Sequence of chain 1.C:
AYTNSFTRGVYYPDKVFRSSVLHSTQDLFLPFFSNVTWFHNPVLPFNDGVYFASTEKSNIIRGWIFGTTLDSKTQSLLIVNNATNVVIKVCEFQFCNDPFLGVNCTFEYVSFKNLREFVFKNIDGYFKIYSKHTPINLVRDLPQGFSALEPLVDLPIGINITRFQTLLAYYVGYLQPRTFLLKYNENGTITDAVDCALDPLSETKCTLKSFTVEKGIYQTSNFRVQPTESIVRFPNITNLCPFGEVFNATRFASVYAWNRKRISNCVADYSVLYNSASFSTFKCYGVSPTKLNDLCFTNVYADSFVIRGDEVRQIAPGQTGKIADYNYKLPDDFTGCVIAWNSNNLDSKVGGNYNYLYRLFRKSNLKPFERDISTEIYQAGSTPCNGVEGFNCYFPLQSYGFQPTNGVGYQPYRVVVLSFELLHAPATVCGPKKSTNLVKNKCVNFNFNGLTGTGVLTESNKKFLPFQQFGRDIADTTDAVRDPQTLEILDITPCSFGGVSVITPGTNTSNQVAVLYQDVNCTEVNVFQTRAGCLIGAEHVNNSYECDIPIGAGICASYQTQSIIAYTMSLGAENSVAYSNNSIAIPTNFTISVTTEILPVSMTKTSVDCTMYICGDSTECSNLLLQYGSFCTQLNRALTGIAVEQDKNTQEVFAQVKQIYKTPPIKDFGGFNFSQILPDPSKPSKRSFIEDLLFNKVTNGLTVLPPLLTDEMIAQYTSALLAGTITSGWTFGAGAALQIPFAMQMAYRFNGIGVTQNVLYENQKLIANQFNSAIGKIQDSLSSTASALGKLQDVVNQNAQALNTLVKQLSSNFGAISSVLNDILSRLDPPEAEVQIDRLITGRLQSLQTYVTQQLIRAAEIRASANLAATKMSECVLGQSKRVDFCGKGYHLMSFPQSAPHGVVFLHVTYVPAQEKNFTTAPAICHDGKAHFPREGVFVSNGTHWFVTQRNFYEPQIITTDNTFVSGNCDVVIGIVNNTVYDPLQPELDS

Sequence of chain 1.B:
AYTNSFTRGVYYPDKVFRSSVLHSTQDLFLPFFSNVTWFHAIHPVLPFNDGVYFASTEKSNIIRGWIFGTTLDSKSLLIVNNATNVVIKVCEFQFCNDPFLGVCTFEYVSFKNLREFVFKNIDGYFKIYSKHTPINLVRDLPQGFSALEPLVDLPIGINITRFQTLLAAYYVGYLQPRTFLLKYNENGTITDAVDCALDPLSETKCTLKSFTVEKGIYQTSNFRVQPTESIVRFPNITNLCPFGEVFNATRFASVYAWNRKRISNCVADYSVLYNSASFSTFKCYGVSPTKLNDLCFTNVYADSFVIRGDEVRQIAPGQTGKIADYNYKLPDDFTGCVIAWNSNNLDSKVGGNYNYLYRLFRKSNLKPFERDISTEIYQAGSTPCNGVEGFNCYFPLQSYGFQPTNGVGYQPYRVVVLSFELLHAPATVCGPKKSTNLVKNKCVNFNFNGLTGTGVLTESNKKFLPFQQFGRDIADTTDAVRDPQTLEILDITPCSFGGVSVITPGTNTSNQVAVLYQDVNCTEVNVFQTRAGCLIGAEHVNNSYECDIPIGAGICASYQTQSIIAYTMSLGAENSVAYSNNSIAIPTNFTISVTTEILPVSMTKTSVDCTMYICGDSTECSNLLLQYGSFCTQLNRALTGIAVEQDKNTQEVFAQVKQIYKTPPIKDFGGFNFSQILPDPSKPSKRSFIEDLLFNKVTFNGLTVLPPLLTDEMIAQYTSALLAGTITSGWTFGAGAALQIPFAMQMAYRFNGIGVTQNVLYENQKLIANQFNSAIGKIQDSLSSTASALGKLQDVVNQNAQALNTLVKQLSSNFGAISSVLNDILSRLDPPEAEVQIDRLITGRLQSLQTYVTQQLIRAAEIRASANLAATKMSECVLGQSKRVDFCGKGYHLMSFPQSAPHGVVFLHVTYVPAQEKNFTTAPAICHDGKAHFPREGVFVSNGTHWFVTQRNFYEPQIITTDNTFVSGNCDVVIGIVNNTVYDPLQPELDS

Binding-site contacts:
Ligand atom O5 contacts residue ASN709 of chain 1.C at 2.4 Å (h-bond).
Ligand atom C8 contacts residue GLY1131 of chain 1.C at 3.9 Å.
Ligand atom C3 contacts residue ASN709 of chain 1.C at 3.8 Å.
Ligand atom C5 contacts residue ASN709 of chain 1.C at 3.6 Å.
Ligand atom O7 contacts residue GLY1131 of chain 1.C at 4.2 Å.
Ligand atom O5 contacts residue ASP796 of chain 1.B at 4.4 Å.
Ligand atom C7 contacts residue GLY1131 of chain 1.C at 4.3 Å.
Ligand atom O7 contacts residue ILE1130 of chain 1.C at 4.0 Å.
Ligand atom N2 contacts residue ASN709 of chain 1.C at 2.9 Å (h-bond).
Ligand atom C2 contacts residue ASN709 of chain 1.C at 2.5 Å.
Ligand atom C7 contacts residue ASN709 of chain 1.C at 3.6 Å.
Ligand atom C4 contacts residue ASN709 of chain 1.C at 4.3 Å.
Ligand atom C8 contacts residue ASN709 of chain 1.C at 3.7 Å.
Ligand atom C1 contacts residue ASN709 of chain 1.C at 1.4 Å.

This small molecule binds to this protein.
Small molecule (SMILES): CC(=O)N[C@H]1[C@H](O[C@H]2[C@H](O)[C@@H](NC(C)=O)CO[C@@H]2CO)O[C@H](CO)[C@@H](O)[C@@H]1O